The protein below binds the small molecule below.
Small molecule (SMILES): OC[C@H]1O[C@H](O)[C@@H](O)[C@@H](O)[C@@H]1O

Sequence of chain 1.B:
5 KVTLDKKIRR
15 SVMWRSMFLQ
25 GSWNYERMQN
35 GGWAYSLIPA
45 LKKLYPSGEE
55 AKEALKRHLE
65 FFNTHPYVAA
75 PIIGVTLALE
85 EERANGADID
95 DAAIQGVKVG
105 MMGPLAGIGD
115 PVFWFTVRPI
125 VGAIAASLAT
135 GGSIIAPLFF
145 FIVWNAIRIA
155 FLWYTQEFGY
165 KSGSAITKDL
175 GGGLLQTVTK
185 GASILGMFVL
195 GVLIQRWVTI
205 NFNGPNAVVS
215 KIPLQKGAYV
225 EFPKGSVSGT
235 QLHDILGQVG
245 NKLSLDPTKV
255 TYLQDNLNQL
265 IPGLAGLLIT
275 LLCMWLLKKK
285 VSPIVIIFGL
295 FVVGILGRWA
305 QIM

Binding-site contacts:
Ligand atom C1 contacts residue TRP27 of chain 1.B at 4.0 Å (hydrophobic).
Ligand atom C5 contacts residue THR68 of chain 1.B at 3.6 Å.
Ligand atom O5 contacts residue GLN33 of chain 1.B at 4.2 Å.
Ligand atom C5 contacts residue GLY67 of chain 1.A at 3.8 Å.
Ligand atom O6 contacts residue GLY67 of chain 1.A at 3.8 Å.
Ligand atom C6 contacts residue ASP114 of chain 1.B at 3.6 Å.
Ligand atom C4 contacts residue ASP114 of chain 1.B at 3.5 Å.
Ligand atom O6 contacts residue ASP114 of chain 1.B at 2.2 Å (salt-bridge).
Ligand atom C4 contacts residue ASN65 of chain 1.A at 3.5 Å.
Ligand atom C6 contacts residue ASN67 of chain 1.B at 3.3 Å.
Ligand atom C3 contacts residue ASN65 of chain 1.A at 3.3 Å.
Ligand atom O4 contacts residue VAL66 of chain 1.A at 4.2 Å.
Ligand atom O2 contacts residue GLN24 of chain 1.B at 4.1 Å.
Ligand atom O6 contacts residue ALA110 of chain 1.B at 4.2 Å.
Ligand atom O5 contacts residue THR68 of chain 1.B at 4.1 Å.
Ligand atom O1 contacts residue TRP27 of chain 1.B at 2.7 Å (h-bond).
Ligand atom O2 contacts residue ASN65 of chain 1.A at 3.0 Å (h-bond).
Ligand atom O1 contacts residue MET32 of chain 1.B at 3.5 Å.
Ligand atom C4 contacts residue TRP118 of chain 1.B at 4.1 Å (hydrophobic).
Ligand atom O4 contacts residue ASN65 of chain 1.A at 3.9 Å.
Ligand atom O5 contacts residue ASN67 of chain 1.B at 3.2 Å (h-bond).
Ligand atom C5 contacts residue ASN67 of chain 1.B at 3.7 Å.
Ligand atom O3 contacts residue ASN65 of chain 1.A at 2.4 Å (h-bond).
Ligand atom O6 contacts residue VAL66 of chain 1.A at 4.1 Å.
Ligand atom C6 contacts residue THR68 of chain 1.B at 4.0 Å.
Ligand atom C1 contacts residue MET32 of chain 1.B at 4.2 Å (hydrophobic).
Ligand atom C2 contacts residue ASN65 of chain 1.A at 3.8 Å.
Ligand atom C4 contacts residue VAL66 of chain 1.A at 3.9 Å (hydrophobic).
Ligand atom O1 contacts residue GLN33 of chain 1.B at 3.9 Å.
Ligand atom O4 contacts residue ASP114 of chain 1.B at 2.2 Å (salt-bridge).
Ligand atom O5 contacts residue MET32 of chain 1.B at 4.0 Å.
Ligand atom C6 contacts residue HIS69 of chain 1.B at 4.2 Å.
Ligand atom C6 contacts residue GLY67 of chain 1.A at 3.6 Å.
Ligand atom O3 contacts residue TRP118 of chain 1.B at 2.7 Å (h-bond).
Ligand atom C4 contacts residue GLY67 of chain 1.A at 3.5 Å.
Ligand atom O4 contacts residue TRP118 of chain 1.B at 3.4 Å (h-bond).
Ligand atom O5 contacts residue GLY67 of chain 1.A at 3.6 Å.
Ligand atom C2 contacts residue GLN24 of chain 1.B at 3.8 Å.
Ligand atom C3 contacts residue TRP118 of chain 1.B at 3.7 Å (hydrophobic).
Ligand atom C1 contacts residue GLY67 of chain 1.A at 3.7 Å.

Sequence of chain 1.A:
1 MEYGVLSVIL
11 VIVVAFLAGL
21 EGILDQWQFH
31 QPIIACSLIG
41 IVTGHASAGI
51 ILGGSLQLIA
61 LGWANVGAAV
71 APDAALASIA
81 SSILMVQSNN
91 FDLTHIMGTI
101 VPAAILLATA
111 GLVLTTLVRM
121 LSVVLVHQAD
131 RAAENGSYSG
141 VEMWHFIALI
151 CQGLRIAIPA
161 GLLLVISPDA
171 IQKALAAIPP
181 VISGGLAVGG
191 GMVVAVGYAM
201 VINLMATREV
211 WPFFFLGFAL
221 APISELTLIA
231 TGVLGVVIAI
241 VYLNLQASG